This small molecule binds to this protein.
Small molecule (SMILES): CC(=O)N[C@@H]1[C@@H](O)[C@H](O)[C@@H](CO)O[C@H]1O

Binding-site contacts:
Ligand atom O5 contacts residue ASN325 of chain 1.C at 2.3 Å (h-bond).
Ligand atom C5 contacts residue ASN325 of chain 1.C at 3.6 Å.
Ligand atom C4 contacts residue ASN325 of chain 1.C at 4.1 Å.
Ligand atom O7 contacts residue ASN325 of chain 1.C at 4.3 Å.
Ligand atom C8 contacts residue ASN325 of chain 1.C at 3.4 Å.
Ligand atom N2 contacts residue ASN325 of chain 1.C at 2.8 Å (h-bond).
Ligand atom C7 contacts residue ASN325 of chain 1.C at 3.3 Å.
Ligand atom C2 contacts residue ASN325 of chain 1.C at 2.4 Å.
Ligand atom C3 contacts residue ASN325 of chain 1.C at 3.7 Å.
Ligand atom C1 contacts residue ASN325 of chain 1.C at 1.4 Å.

Sequence of chain 1.C:
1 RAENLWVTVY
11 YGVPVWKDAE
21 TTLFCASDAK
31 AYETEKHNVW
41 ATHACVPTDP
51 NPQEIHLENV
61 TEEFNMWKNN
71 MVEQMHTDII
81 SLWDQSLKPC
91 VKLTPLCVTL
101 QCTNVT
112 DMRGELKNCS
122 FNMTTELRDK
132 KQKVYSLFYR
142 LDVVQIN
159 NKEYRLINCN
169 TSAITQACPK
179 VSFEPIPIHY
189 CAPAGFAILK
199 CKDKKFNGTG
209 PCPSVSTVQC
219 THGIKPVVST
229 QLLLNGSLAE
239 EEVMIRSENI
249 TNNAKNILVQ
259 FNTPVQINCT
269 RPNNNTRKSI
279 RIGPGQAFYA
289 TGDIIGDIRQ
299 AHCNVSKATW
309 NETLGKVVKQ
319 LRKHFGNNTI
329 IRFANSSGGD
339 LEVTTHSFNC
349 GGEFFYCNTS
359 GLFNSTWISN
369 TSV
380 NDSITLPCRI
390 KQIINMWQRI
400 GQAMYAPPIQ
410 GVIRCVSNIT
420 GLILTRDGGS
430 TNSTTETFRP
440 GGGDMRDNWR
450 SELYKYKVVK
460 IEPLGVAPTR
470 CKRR